Binding-site contacts:
Ligand atom C2 contacts residue ASN27 of chain 1.D at 2.4 Å.
Ligand atom C3 contacts residue ASN27 of chain 1.D at 3.8 Å.
Ligand atom C5 contacts residue ASN27 of chain 1.D at 3.7 Å.
Ligand atom O5 contacts residue ASN27 of chain 1.D at 2.3 Å (h-bond).
Ligand atom O7 contacts residue ASN27 of chain 1.D at 3.5 Å (h-bond).
Ligand atom C4 contacts residue ASN27 of chain 1.D at 4.2 Å.
Ligand atom C1 contacts residue ASN27 of chain 1.D at 1.4 Å.
Ligand atom C7 contacts residue ASN27 of chain 1.D at 3.5 Å.
Ligand atom N2 contacts residue ASN27 of chain 1.D at 3.0 Å (h-bond).
Ligand atom C8 contacts residue LYS26 of chain 1.D at 4.2 Å.

This small molecule binds to this protein.
Small molecule (SMILES): CC(=O)N[C@@H]1[C@@H](O)[C@H](O)[C@@H](CO)O[C@H]1O

Sequence of chain 1.D:
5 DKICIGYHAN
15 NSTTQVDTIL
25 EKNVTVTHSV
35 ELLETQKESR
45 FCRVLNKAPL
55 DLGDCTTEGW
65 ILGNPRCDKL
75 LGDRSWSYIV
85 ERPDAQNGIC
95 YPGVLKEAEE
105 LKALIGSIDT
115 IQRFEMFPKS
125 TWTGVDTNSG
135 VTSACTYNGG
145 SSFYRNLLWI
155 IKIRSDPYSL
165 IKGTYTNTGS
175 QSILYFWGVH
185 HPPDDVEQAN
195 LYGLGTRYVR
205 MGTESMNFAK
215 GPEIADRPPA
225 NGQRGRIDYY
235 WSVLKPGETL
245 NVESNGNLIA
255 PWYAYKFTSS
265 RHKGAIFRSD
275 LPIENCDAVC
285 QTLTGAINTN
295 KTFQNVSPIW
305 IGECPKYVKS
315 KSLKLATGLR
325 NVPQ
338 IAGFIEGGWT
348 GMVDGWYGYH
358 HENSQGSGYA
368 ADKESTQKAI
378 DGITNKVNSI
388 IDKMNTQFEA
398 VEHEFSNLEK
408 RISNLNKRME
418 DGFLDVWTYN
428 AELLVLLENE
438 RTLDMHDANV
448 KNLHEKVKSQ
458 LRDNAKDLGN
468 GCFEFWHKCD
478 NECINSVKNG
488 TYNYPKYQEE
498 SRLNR